Sequence of chain 3.B:
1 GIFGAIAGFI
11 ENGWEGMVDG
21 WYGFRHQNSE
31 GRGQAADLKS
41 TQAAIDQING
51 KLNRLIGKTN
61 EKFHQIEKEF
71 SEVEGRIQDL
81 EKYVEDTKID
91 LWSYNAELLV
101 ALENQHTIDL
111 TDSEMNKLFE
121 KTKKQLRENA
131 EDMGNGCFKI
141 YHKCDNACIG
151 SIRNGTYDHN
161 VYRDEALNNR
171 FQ

Binding-site contacts:
Ligand atom O5 contacts residue ALA33 of chain 3.A at 4.2 Å.
Ligand atom C6 contacts residue LEU52 of chain 3.B at 4.1 Å (hydrophobic).
Ligand atom C7 contacts residue PG41 of chain 3.J at 4.0 Å.
Ligand atom C2 contacts residue ASN32 of chain 3.A at 2.5 Å.
Ligand atom C6 contacts residue PEG1 of chain 3.W at 3.8 Å.
Ligand atom O6 contacts residue THR312 of chain 3.A at 4.3 Å.
Ligand atom C5 contacts residue ASN32 of chain 3.A at 3.7 Å.
Ligand atom O6 contacts residue LEU52 of chain 3.B at 3.2 Å.
Ligand atom C4 contacts residue ASN32 of chain 3.A at 4.2 Å.
Ligand atom C2 contacts residue PG41 of chain 3.J at 4.0 Å.
Ligand atom C7 contacts residue PEG1 of chain 3.W at 4.4 Å.
Ligand atom O7 contacts residue PEG1 of chain 3.W at 3.2 Å (h-bond).
Ligand atom C1 contacts residue PG41 of chain 3.J at 3.7 Å.
Ligand atom O5 contacts residue THR312 of chain 3.A at 3.2 Å (h-bond).
Ligand atom C5 contacts residue THR312 of chain 3.A at 4.4 Å.
Ligand atom O5 contacts residue PEG1 of chain 3.W at 3.9 Å.
Ligand atom C3 contacts residue ASN32 of chain 3.A at 3.8 Å.
Ligand atom C4 contacts residue PEG1 of chain 3.W at 4.3 Å.
Ligand atom C5 contacts residue THR34 of chain 3.A at 4.5 Å.
Ligand atom C6 contacts residue THR34 of chain 3.A at 4.0 Å.
Ligand atom N2 contacts residue PG41 of chain 3.J at 4.4 Å.
Ligand atom C6 contacts residue THR312 of chain 3.A at 4.2 Å.
Ligand atom C5 contacts residue PEG1 of chain 3.W at 4.2 Å.
Ligand atom C7 contacts residue ASN32 of chain 3.A at 3.6 Å.
Ligand atom O7 contacts residue ASN32 of chain 3.A at 4.0 Å.
Ligand atom O6 contacts residue PEG1 of chain 3.W at 2.5 Å (h-bond).
Ligand atom C8 contacts residue PG41 of chain 3.J at 4.4 Å.
Ligand atom O7 contacts residue PG41 of chain 3.J at 3.3 Å.
Ligand atom N2 contacts residue ASN32 of chain 3.A at 2.9 Å (h-bond).
Ligand atom C1 contacts residue ASN32 of chain 3.A at 1.4 Å.
Ligand atom O5 contacts residue PG41 of chain 3.J at 3.9 Å.
Ligand atom C1 contacts residue THR312 of chain 3.A at 3.6 Å.
Ligand atom O5 contacts residue ASN32 of chain 3.A at 2.4 Å (h-bond).
Ligand atom C1 contacts residue ALA33 of chain 3.A at 4.1 Å (hydrophobic).

The small molecule below binds the protein below.
Small molecule (SMILES): CC(=O)N[C@@H]1[C@@H](O)[C@H](O)[C@@H](CO)O[C@H]1O

Sequence of chain 3.A:
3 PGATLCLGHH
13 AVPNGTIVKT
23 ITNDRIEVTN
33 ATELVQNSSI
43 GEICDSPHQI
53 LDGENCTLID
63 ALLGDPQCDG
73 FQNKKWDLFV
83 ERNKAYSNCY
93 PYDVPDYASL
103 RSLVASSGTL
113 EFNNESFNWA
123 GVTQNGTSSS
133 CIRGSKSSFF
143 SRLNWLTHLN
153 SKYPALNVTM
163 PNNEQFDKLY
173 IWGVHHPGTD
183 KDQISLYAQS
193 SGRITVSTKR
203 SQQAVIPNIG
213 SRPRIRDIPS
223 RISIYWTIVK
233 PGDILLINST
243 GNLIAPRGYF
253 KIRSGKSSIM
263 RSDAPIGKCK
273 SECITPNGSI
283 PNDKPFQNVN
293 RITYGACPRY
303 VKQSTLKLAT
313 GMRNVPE